Binding-site contacts:
Ligand atom C6 contacts residue ARG84 of chain 1.A at 4.0 Å.
Ligand atom CL contacts residue LEU148 of chain 1.A at 3.5 Å.
Ligand atom C9 contacts residue LEU147 of chain 1.A at 3.9 Å (hydrophobic).
Ligand atom O contacts residue LEU148 of chain 1.A at 3.0 Å (h-bond).
Ligand atom C3 contacts residue VAL90 of chain 1.A at 3.9 Å (hydrophobic).
Ligand atom C9 contacts residue VAL90 of chain 1.A at 3.8 Å (hydrophobic).
Ligand atom C1 contacts residue GLU146 of chain 1.A at 3.9 Å.
Ligand atom C3 contacts residue LEU198 of chain 1.A at 3.4 Å (hydrophobic).
Ligand atom C11 contacts residue LEU147 of chain 1.A at 3.5 Å (hydrophobic).
Ligand atom C11 contacts residue ARG92 of chain 1.A at 3.9 Å.
Ligand atom C2 contacts residue LEU198 of chain 1.A at 3.3 Å (hydrophobic).
Ligand atom C9 contacts residue HIS91 of chain 1.A at 3.8 Å.
Ligand atom N1 contacts residue MET145 of chain 1.A at 3.6 Å (h-bond).
Ligand atom C10 contacts residue LEU147 of chain 1.A at 3.7 Å (hydrophobic).
Ligand atom C8 contacts residue LEU147 of chain 1.A at 4.0 Å (hydrophobic).
Ligand atom C9 contacts residue ARG84 of chain 1.A at 3.9 Å.
Ligand atom C10 contacts residue ARG92 of chain 1.A at 3.6 Å.
Ligand atom C4 contacts residue LEU198 of chain 1.A at 3.8 Å (hydrophobic).
Ligand atom C11 contacts residue SO41 of chain 1.D at 3.6 Å.
Ligand atom C7 contacts residue ARG84 of chain 1.A at 3.4 Å.
Ligand atom C1 contacts residue LEU148 of chain 1.A at 3.9 Å (hydrophobic).
Ligand atom C10 contacts residue ARG84 of chain 1.A at 3.4 Å.
Ligand atom C4 contacts residue VAL90 of chain 1.A at 3.9 Å (hydrophobic).
Ligand atom N1 contacts residue LEU198 of chain 1.A at 3.3 Å.
Ligand atom C8 contacts residue ARG84 of chain 1.A at 3.7 Å.
Ligand atom N2 contacts residue LEU198 of chain 1.A at 3.3 Å.
Ligand atom C9 contacts residue ARG92 of chain 1.A at 3.7 Å.
Ligand atom C12 contacts residue LEU147 of chain 1.A at 3.5 Å (hydrophobic).
Ligand atom C12 contacts residue ARG84 of chain 1.A at 3.4 Å.
Ligand atom C7 contacts residue LEU147 of chain 1.A at 3.7 Å (hydrophobic).
Ligand atom C11 contacts residue ARG84 of chain 1.A at 3.2 Å.
Ligand atom O contacts residue GLU146 of chain 1.A at 3.9 Å.
Ligand atom C6 contacts residue LEU198 of chain 1.A at 3.7 Å (hydrophobic).
Ligand atom N1 contacts residue GLU146 of chain 1.A at 3.0 Å (salt-bridge).
Ligand atom C8 contacts residue VAL90 of chain 1.A at 3.5 Å (hydrophobic).
Ligand atom C10 contacts residue SO41 of chain 1.D at 3.5 Å.
Ligand atom C5 contacts residue LEU198 of chain 1.A at 3.5 Å (hydrophobic).
Ligand atom CL contacts residue ARG84 of chain 1.A at 3.6 Å.
Ligand atom O contacts residue LEU147 of chain 1.A at 3.3 Å.
Ligand atom C1 contacts residue LEU198 of chain 1.A at 3.4 Å (hydrophobic).

A small-molecule ligand and the protein it binds are described below.
Small molecule (SMILES): NC(=O)c1cccn1Cc1ccccc1Cl

Sequence of chain 1.A:
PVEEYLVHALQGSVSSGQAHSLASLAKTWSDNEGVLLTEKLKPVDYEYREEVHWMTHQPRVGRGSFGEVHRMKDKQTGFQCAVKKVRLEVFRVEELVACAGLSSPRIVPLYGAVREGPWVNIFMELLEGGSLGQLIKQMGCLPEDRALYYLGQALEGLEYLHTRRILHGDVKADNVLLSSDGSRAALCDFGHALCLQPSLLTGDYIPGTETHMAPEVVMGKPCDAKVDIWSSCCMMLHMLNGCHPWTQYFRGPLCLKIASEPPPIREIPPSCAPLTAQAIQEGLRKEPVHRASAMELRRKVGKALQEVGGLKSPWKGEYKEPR